The small molecule below binds the protein below.
Small molecule (SMILES): CC(=O)N[C@H]1[C@H](O[C@H]2[C@H](O)[C@@H](NC(C)=O)CO[C@@H]2CO)O[C@H](CO)[C@@H](O)[C@@H]1O

Sequence of chain 1.B:
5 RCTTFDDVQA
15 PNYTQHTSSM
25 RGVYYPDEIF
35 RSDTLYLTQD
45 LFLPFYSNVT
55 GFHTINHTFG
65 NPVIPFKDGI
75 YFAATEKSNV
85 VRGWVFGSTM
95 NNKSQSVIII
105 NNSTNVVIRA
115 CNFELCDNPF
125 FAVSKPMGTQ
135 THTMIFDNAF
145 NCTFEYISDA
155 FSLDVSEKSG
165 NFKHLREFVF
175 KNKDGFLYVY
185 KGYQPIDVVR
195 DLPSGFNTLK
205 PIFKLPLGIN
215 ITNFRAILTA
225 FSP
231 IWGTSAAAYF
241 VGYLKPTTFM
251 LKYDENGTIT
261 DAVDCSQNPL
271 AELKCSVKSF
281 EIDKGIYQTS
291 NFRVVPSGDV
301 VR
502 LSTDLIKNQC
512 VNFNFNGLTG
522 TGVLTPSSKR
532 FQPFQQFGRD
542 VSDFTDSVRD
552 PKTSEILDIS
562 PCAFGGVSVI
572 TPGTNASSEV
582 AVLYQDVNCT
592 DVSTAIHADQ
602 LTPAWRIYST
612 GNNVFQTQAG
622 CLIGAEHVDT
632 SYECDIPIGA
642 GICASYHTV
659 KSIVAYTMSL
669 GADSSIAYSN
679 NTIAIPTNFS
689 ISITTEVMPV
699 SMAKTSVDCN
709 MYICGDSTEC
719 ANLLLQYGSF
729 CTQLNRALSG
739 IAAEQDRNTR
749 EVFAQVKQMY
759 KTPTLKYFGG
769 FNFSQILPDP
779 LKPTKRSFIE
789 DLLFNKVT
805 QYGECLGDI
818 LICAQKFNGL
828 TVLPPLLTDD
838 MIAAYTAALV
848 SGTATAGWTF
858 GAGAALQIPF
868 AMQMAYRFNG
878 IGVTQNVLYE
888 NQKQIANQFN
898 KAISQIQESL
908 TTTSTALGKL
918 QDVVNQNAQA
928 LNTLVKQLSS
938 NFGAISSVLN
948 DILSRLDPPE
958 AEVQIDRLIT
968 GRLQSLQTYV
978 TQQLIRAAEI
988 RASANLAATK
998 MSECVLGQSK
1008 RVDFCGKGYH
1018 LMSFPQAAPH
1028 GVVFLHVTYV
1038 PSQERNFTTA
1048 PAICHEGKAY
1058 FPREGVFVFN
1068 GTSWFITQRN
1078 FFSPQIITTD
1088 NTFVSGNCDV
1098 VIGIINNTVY

Binding-site contacts:
Ligand atom C1 contacts residue ASN686 of chain 1.B at 1.4 Å.
Ligand atom C5 contacts residue GLN891 of chain 1.B at 3.7 Å.
Ligand atom C7 contacts residue GLN1040 of chain 1.B at 4.4 Å.
Ligand atom C5 contacts residue GLN895 of chain 1.B at 4.5 Å.
Ligand atom C2 contacts residue ASN686 of chain 1.B at 2.4 Å.
Ligand atom O7 contacts residue ASN686 of chain 1.B at 3.1 Å (h-bond).
Ligand atom C4 contacts residue ASN686 of chain 1.B at 4.2 Å.
Ligand atom C3 contacts residue ASN686 of chain 1.B at 3.8 Å.
Ligand atom C3 contacts residue GLN891 of chain 1.B at 4.5 Å.
Ligand atom C8 contacts residue ASN686 of chain 1.B at 4.4 Å.
Ligand atom O5 contacts residue ASN686 of chain 1.B at 2.3 Å (h-bond).
Ligand atom C6 contacts residue GLN895 of chain 1.B at 4.4 Å.
Ligand atom O6 contacts residue ASN686 of chain 1.B at 4.5 Å.
Ligand atom N2 contacts residue ASN686 of chain 1.B at 2.9 Å (h-bond).
Ligand atom O5 contacts residue GLN891 of chain 1.B at 3.9 Å.
Ligand atom C7 contacts residue ASN686 of chain 1.B at 3.2 Å.
Ligand atom C8 contacts residue GLN895 of chain 1.B at 3.8 Å.
Ligand atom C1 contacts residue GLN891 of chain 1.B at 3.6 Å.
Ligand atom C5 contacts residue ASN686 of chain 1.B at 3.6 Å.
Ligand atom O7 contacts residue GLN1040 of chain 1.B at 3.3 Å (h-bond).